Sequence of chain 1.H:
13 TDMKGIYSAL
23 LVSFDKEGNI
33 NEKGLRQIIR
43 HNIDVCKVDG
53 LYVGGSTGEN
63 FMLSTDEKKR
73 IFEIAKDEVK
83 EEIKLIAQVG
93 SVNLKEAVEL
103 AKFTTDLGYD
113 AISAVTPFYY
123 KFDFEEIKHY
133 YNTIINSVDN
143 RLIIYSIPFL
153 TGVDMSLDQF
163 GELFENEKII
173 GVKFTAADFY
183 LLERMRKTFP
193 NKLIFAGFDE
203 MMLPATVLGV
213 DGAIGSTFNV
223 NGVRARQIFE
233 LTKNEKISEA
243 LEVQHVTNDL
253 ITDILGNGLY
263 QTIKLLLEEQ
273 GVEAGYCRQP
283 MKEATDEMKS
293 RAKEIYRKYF

Binding-site contacts:
Ligand atom O contacts residue TYR182 of chain 1.H at 4.0 Å.
Ligand atom OXT contacts residue LEU159 of chain 1.H at 4.1 Å.
Ligand atom C contacts residue ARG186 of chain 1.H at 4.5 Å.
Ligand atom C4 contacts residue LEU183 of chain 1.H at 3.6 Å (hydrophobic).
Ligand atom O3 contacts residue LEU159 of chain 1.H at 3.7 Å.
Ligand atom C3 contacts residue LEU159 of chain 1.H at 3.7 Å (hydrophobic).
Ligand atom C4 contacts residue SER158 of chain 1.H at 3.7 Å.
Ligand atom C2 contacts residue LEU159 of chain 1.H at 3.6 Å (hydrophobic).
Ligand atom OXT contacts residue TYR182 of chain 1.H at 3.9 Å.
Ligand atom O3 contacts residue ASP160 of chain 1.H at 4.5 Å.
Ligand atom OXT contacts residue THR254 of chain 1.F at 3.7 Å.
Ligand atom OXT contacts residue ARG186 of chain 1.H at 4.1 Å.
Ligand atom C contacts residue LEU159 of chain 1.H at 4.1 Å (hydrophobic).
Ligand atom C4 contacts residue LEU159 of chain 1.H at 2.9 Å (hydrophobic).
Ligand atom O contacts residue ARG186 of chain 1.H at 4.2 Å.
Ligand atom C3 contacts residue SER158 of chain 1.H at 4.0 Å.
Ligand atom O contacts residue LEU183 of chain 1.H at 4.4 Å.

Sequence of chain 1.F:
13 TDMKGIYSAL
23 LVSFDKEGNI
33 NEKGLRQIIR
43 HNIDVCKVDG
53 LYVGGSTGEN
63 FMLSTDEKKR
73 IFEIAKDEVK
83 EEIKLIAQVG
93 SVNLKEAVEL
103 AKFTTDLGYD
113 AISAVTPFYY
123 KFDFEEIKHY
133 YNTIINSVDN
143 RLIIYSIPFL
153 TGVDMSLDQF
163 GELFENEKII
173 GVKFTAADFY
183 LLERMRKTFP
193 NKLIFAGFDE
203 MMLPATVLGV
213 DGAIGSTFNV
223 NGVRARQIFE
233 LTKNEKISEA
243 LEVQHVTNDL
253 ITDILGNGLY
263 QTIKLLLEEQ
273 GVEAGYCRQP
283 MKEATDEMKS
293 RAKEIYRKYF

This small molecule binds to this protein.
Small molecule (SMILES): CCC(=O)C(=O)O